Sequence of chain 2.A:
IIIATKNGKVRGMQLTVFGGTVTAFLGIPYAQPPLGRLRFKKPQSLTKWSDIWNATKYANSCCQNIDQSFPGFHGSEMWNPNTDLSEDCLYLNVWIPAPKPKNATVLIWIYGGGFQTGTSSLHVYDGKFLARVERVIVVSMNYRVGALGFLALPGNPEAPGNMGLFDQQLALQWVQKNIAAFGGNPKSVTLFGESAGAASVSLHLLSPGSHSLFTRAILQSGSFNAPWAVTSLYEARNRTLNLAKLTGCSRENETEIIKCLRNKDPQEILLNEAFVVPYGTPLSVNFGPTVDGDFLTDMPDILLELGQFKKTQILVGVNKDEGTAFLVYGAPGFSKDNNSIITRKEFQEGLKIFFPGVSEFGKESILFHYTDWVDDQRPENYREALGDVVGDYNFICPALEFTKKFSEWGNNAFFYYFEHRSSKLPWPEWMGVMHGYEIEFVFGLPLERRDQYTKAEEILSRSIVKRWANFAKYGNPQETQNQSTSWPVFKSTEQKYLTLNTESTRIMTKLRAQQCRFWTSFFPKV

A protein and the small-molecule ligand that binds it are described below.
Small molecule (SMILES): CC(=O)N[C@H]1CO[C@H](CO[C@@H]2O[C@@H](C)[C@@H](O)[C@@H](O)[C@@H]2O)[C@@H](O)[C@@H]1O

Binding-site contacts:
Ligand atom C5 contacts residue ARG14 of chain 2.A at 4.3 Å.
Ligand atom C7 contacts residue ASN57 of chain 2.A at 3.2 Å.
Ligand atom C5 contacts residue ASN57 of chain 2.A at 3.7 Å.
Ligand atom O7 contacts residue ASN57 of chain 2.A at 3.2 Å (h-bond).
Ligand atom O5 contacts residue ARG14 of chain 2.A at 4.1 Å.
Ligand atom C1 contacts residue ARG14 of chain 2.A at 4.4 Å.
Ligand atom C1 contacts residue ASN57 of chain 2.A at 1.5 Å.
Ligand atom N2 contacts residue ASN57 of chain 2.A at 2.9 Å (h-bond).
Ligand atom C2 contacts residue ASN57 of chain 2.A at 2.5 Å.
Ligand atom O5 contacts residue ASN57 of chain 2.A at 2.4 Å (h-bond).
Ligand atom C8 contacts residue ASN57 of chain 2.A at 4.4 Å.
Ligand atom C4 contacts residue ASN57 of chain 2.A at 4.3 Å.
Ligand atom C3 contacts residue ASN57 of chain 2.A at 3.8 Å.